Sequence of chain 2.A:
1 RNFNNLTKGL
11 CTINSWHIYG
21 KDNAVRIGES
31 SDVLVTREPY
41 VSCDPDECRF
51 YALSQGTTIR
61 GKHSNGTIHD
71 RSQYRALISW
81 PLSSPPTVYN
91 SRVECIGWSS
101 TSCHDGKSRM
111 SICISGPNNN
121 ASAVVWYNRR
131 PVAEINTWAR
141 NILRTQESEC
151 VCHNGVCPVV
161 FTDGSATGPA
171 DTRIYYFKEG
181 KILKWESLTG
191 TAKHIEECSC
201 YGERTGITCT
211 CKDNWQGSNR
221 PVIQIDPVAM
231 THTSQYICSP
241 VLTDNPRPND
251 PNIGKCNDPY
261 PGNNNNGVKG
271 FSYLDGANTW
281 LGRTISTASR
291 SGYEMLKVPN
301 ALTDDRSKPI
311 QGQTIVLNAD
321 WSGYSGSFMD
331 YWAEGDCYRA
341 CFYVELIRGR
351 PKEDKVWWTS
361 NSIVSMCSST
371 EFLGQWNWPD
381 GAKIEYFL

Binding-site contacts:
Ligand atom C7 contacts residue TRP357 of chain 2.A at 4.0 Å (hydrophobic).
Ligand atom C2 contacts residue TRP357 of chain 2.A at 4.0 Å (hydrophobic).
Ligand atom O7 contacts residue ASN65 of chain 2.A at 3.8 Å.
Ligand atom O3 contacts residue TRP357 of chain 2.A at 4.1 Å.
Ligand atom C4 contacts residue ASN65 of chain 2.A at 4.2 Å.
Ligand atom C5 contacts residue TRP357 of chain 2.A at 4.0 Å (hydrophobic).
Ligand atom O5 contacts residue ASN65 of chain 2.A at 2.4 Å (h-bond).
Ligand atom C3 contacts residue TRP357 of chain 2.A at 3.7 Å (hydrophobic).
Ligand atom C5 contacts residue ASN65 of chain 2.A at 3.6 Å.
Ligand atom C7 contacts residue ASN65 of chain 2.A at 3.5 Å.
Ligand atom N2 contacts residue ASN65 of chain 2.A at 2.8 Å (h-bond).
Ligand atom C3 contacts residue ASN65 of chain 2.A at 3.7 Å.
Ligand atom C4 contacts residue TRP357 of chain 2.A at 4.4 Å (hydrophobic).
Ligand atom O4 contacts residue TRP357 of chain 2.A at 4.2 Å.
Ligand atom C8 contacts residue TRP357 of chain 2.A at 3.6 Å (hydrophobic).
Ligand atom C1 contacts residue ASN65 of chain 2.A at 1.4 Å.
Ligand atom C1 contacts residue TRP357 of chain 2.A at 3.7 Å (hydrophobic).
Ligand atom N2 contacts residue TRP357 of chain 2.A at 3.4 Å.
Ligand atom O5 contacts residue TRP357 of chain 2.A at 4.4 Å.
Ligand atom C2 contacts residue ASN65 of chain 2.A at 2.4 Å.

The protein below binds the small molecule below.
Small molecule (SMILES): CC(=O)N[C@@H]1[C@@H](O)[C@H](O)[C@@H](CO)O[C@H]1O